The protein below binds the small molecule below.
Small molecule (SMILES): COc1cc(OC)c(-n2nnc(S(=O)(=O)c3ccc(C(C)(C)C)cc3)c2C)cc1C

Binding-site contacts:
Ligand atom CAD contacts residue SER129 of chain 1.A at 3.6 Å.
Ligand atom NAQ contacts residue PHE163 of chain 1.A at 3.2 Å.
Ligand atom OAR contacts residue LEU310 of chain 1.A at 4.0 Å.
Ligand atom NAP contacts residue HIS289 of chain 1.A at 3.7 Å.
Ligand atom CAA contacts residue LEU310 of chain 1.A at 3.7 Å (hydrophobic).
Ligand atom CAN contacts residue SER129 of chain 1.A at 3.4 Å.
Ligand atom NAQ contacts residue HIS289 of chain 1.A at 4.0 Å.
Ligand atom CAD contacts residue MET307 of chain 1.A at 3.7 Å (hydrophobic).
Ligand atom CAY contacts residue PHE163 of chain 1.A at 3.4 Å (hydrophobic).
Ligand atom OAS contacts residue HIS289 of chain 1.A at 3.8 Å.
Ligand atom CAB contacts residue HIS289 of chain 1.A at 4.0 Å.
Ligand atom NAQ contacts residue GLN167 of chain 1.A at 3.8 Å.
Ligand atom CAO contacts residue PHE163 of chain 1.A at 3.8 Å (hydrophobic).
Ligand atom NAP contacts residue GLN167 of chain 1.A at 3.9 Å.
Ligand atom CAE contacts residue TRP181 of chain 1.A at 3.4 Å (hydrophobic).
Ligand atom NAP contacts residue PHE163 of chain 1.A at 3.8 Å.
Ligand atom NBB contacts residue PHE163 of chain 1.A at 3.9 Å.
Ligand atom CAD contacts residue LEU293 of chain 1.A at 3.4 Å (hydrophobic).
Ligand atom CBA contacts residue HIS289 of chain 1.A at 3.9 Å.
Ligand atom OAR contacts residue PHE163 of chain 1.A at 4.0 Å.
Ligand atom CAU contacts residue SER129 of chain 1.A at 3.5 Å.
Ligand atom OAI contacts residue HIS289 of chain 1.A at 2.9 Å (h-bond).
Ligand atom NBB contacts residue SER129 of chain 1.A at 3.8 Å.
Ligand atom SBD contacts residue HIS289 of chain 1.A at 3.9 Å.
Ligand atom OAS contacts residue LEU293 of chain 1.A at 3.5 Å.
Ligand atom CAE contacts residue VAL93 of chain 1.A at 3.7 Å (hydrophobic).
Ligand atom CAG contacts residue TRP181 of chain 1.A at 3.7 Å (hydrophobic).
Ligand atom CAA contacts residue ALA162 of chain 1.A at 4.0 Å (hydrophobic).
Ligand atom CAF contacts residue TRP181 of chain 1.A at 3.5 Å (hydrophobic).
Ligand atom CAZ contacts residue PHE163 of chain 1.A at 3.6 Å (hydrophobic).
Ligand atom CAU contacts residue LEU293 of chain 1.A at 3.6 Å (hydrophobic).
Ligand atom OAR contacts residue ALA162 of chain 1.A at 3.6 Å.
Ligand atom CAO contacts residue PHE311 of chain 1.A at 3.5 Å (hydrophobic).
Ligand atom CAB contacts residue PHE163 of chain 1.A at 3.5 Å (hydrophobic).
Ligand atom CAA contacts residue PHE311 of chain 1.A at 3.7 Å (hydrophobic).
Ligand atom CAX contacts residue PHE163 of chain 1.A at 4.0 Å (hydrophobic).
Ligand atom CAB contacts residue THR290 of chain 1.A at 3.4 Å.
Ligand atom OAS contacts residue PHE163 of chain 1.A at 3.4 Å.
Ligand atom CAZ contacts residue SER129 of chain 1.A at 4.0 Å.
Ligand atom OAH contacts residue MET125 of chain 1.A at 3.0 Å.

Sequence of chain 1.A:
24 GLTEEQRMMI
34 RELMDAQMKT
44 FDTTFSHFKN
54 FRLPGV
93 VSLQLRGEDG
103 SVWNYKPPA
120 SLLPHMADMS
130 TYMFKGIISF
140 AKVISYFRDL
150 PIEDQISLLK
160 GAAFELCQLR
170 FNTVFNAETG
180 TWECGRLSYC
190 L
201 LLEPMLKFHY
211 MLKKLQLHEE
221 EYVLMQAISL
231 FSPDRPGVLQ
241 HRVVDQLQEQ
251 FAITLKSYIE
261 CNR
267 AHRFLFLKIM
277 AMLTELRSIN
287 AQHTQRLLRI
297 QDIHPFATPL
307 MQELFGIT